The small molecule below binds the protein below.
Small molecule (SMILES): O=S(=O)(c1ccc(CCN2c3cc(O)c(O)cc3-c3cc(O)c(O)cc3S2(=O)=O)cc1)c1ccc(O)c(O)c1

Binding-site contacts:
Ligand atom C22 contacts residue Y3Z1 of chain 1.ZA at 3.5 Å.
Ligand atom C1 contacts residue GLY211 of chain 1.H at 3.9 Å.
Ligand atom O7 contacts residue GLY211 of chain 1.H at 3.7 Å.
Ligand atom C6 contacts residue Y3Z1 of chain 1.ZA at 3.4 Å.
Ligand atom O1 contacts residue OXL1 of chain 1.VA at 3.1 Å.
Ligand atom O7 contacts residue GLN245 of chain 1.H at 3.3 Å (h-bond).
Ligand atom C5 contacts residue OXL1 of chain 1.VA at 3.8 Å.
Ligand atom C20 contacts residue HIS92 of chain 1.H at 3.5 Å.
Ligand atom O4 contacts residue HIS92 of chain 1.H at 3.5 Å (h-bond).
Ligand atom C24 contacts residue ARG258 of chain 1.F at 3.8 Å.
Ligand atom C1 contacts residue ASP212 of chain 1.H at 3.7 Å.
Ligand atom C16 contacts residue SER91 of chain 1.H at 3.5 Å.
Ligand atom C6 contacts residue THR244 of chain 1.H at 3.8 Å.
Ligand atom C contacts residue ASP212 of chain 1.H at 3.2 Å.
Ligand atom O2 contacts residue Y3Z1 of chain 1.ZA at 2.6 Å (h-bond).
Ligand atom C7 contacts residue Y3Z1 of chain 1.ZA at 3.4 Å.
Ligand atom C9 contacts residue Y3Z1 of chain 1.ZA at 3.6 Å.
Ligand atom C25 contacts residue GLY211 of chain 1.H at 3.9 Å.
Ligand atom O contacts residue ASP212 of chain 1.H at 2.6 Å (salt-bridge).
Ligand atom O6 contacts residue ASN89 of chain 1.H at 3.1 Å (h-bond).
Ligand atom O3 contacts residue HIS92 of chain 1.H at 3.4 Å.
Ligand atom S contacts residue ASN89 of chain 1.H at 3.7 Å.
Ligand atom C18 contacts residue HIS92 of chain 1.H at 3.4 Å.
Ligand atom C7 contacts residue THR244 of chain 1.H at 3.5 Å.
Ligand atom C2 contacts residue GLY211 of chain 1.H at 3.7 Å.
Ligand atom C3 contacts residue GLY211 of chain 1.H at 3.7 Å.
Ligand atom O2 contacts residue SER278 of chain 1.H at 3.3 Å.
Ligand atom C23 contacts residue GLY211 of chain 1.H at 3.8 Å.
Ligand atom C10 contacts residue Y3Z1 of chain 1.ZA at 3.8 Å.
Ligand atom C19 contacts residue HIS92 of chain 1.H at 3.5 Å.
Ligand atom O9 contacts residue ILE215 of chain 1.H at 3.1 Å.
Ligand atom C4 contacts residue OXL1 of chain 1.VA at 3.5 Å.
Ligand atom O5 contacts residue ASN89 of chain 1.H at 3.6 Å.
Ligand atom O4 contacts residue Y3Z1 of chain 1.ZA at 3.2 Å (h-bond).
Ligand atom O7 contacts residue ARG258 of chain 1.F at 3.4 Å.
Ligand atom C11 contacts residue Y3Z1 of chain 1.ZA at 3.9 Å.
Ligand atom C17 contacts residue HIS92 of chain 1.H at 3.7 Å.
Ligand atom C8 contacts residue THR244 of chain 1.H at 3.7 Å.
Ligand atom C21 contacts residue Y3Z1 of chain 1.ZA at 3.6 Å.
Ligand atom C24 contacts residue GLY211 of chain 1.H at 3.7 Å.

Sequence of chain 1.F:
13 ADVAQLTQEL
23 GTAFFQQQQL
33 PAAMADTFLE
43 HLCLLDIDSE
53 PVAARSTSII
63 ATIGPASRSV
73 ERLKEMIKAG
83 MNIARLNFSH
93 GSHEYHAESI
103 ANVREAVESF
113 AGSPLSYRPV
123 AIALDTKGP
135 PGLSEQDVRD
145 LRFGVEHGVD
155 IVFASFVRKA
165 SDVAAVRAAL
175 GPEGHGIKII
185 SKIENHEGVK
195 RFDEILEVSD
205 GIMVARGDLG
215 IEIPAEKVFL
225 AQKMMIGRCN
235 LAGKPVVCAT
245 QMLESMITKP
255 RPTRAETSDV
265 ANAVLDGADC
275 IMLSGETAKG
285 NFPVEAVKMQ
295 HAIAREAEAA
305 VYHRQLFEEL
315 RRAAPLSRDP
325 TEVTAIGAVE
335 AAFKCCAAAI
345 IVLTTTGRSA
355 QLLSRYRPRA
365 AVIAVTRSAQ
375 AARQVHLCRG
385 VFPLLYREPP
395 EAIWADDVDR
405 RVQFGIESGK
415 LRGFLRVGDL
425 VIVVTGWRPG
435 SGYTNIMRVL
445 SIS

Sequence of chain 1.H:
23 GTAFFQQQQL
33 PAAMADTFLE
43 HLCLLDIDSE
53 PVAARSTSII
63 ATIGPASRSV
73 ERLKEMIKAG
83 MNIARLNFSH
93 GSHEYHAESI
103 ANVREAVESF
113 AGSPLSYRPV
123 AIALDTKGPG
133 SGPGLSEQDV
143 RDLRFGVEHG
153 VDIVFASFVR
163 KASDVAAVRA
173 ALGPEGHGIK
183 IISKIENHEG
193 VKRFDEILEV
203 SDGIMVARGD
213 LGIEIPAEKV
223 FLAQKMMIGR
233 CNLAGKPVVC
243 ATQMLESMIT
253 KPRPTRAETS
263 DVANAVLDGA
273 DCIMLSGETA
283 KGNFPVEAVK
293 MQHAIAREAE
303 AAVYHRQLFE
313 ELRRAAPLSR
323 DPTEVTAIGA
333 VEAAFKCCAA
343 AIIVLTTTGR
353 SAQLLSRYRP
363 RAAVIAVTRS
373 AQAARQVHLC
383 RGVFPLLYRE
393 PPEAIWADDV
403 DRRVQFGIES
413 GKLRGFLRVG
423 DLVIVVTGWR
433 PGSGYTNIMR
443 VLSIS